Sequence of chain 1.L:
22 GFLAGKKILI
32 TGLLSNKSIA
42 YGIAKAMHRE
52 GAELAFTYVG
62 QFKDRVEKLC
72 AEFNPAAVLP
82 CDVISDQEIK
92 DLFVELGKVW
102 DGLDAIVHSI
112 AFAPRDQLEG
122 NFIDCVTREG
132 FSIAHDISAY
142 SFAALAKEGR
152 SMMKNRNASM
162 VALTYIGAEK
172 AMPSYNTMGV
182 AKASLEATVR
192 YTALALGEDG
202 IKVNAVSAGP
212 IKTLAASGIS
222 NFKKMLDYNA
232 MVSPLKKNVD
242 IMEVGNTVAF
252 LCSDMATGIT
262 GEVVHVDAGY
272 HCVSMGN

Binding-site contacts:
Ligand atom C6 contacts residue TYR176 of chain 1.J at 3.5 Å (hydrophobic).
Ligand atom N10 contacts residue TYR176 of chain 1.J at 3.6 Å.
Ligand atom C19 contacts residue ALA216 of chain 1.J at 3.7 Å (hydrophobic).
Ligand atom N12 contacts residue NAD1 of chain 1.IA at 2.6 Å (h-bond).
Ligand atom C13 contacts residue TYR176 of chain 1.J at 3.7 Å (hydrophobic).
Ligand atom C3 contacts residue PRO211 of chain 1.J at 4.1 Å (hydrophobic).
Ligand atom CL1 contacts residue MET226 of chain 1.J at 3.2 Å.
Ligand atom N12 contacts residue TYR176 of chain 1.J at 2.9 Å (h-bond).
Ligand atom C4 contacts residue NAD1 of chain 1.IA at 3.9 Å.
Ligand atom C17 contacts residue ALA216 of chain 1.J at 4.0 Å (hydrophobic).
Ligand atom C5 contacts residue PHE223 of chain 1.J at 3.8 Å (hydrophobic).
Ligand atom C3 contacts residue PHE223 of chain 1.J at 3.9 Å (hydrophobic).
Ligand atom C18 contacts residue LEU119 of chain 1.J at 3.4 Å (hydrophobic).
Ligand atom C18 contacts residue ALA216 of chain 1.J at 3.6 Å (hydrophobic).
Ligand atom C2 contacts residue MET226 of chain 1.J at 3.9 Å (hydrophobic).
Ligand atom C2 contacts residue TYR176 of chain 1.J at 4.1 Å (hydrophobic).
Ligand atom C5 contacts residue TYR176 of chain 1.J at 3.9 Å (hydrophobic).
Ligand atom C17 contacts residue LEU119 of chain 1.J at 4.0 Å (hydrophobic).
Ligand atom CL8 contacts residue SER175 of chain 1.J at 3.8 Å.
Ligand atom C16 contacts residue ALA114 of chain 1.J at 3.3 Å (hydrophobic).
Ligand atom C14 contacts residue MET179 of chain 1.J at 3.5 Å (hydrophobic).
Ligand atom CL8 contacts residue TYR176 of chain 1.J at 3.6 Å.
Ligand atom C6 contacts residue ILE220 of chain 1.J at 3.8 Å (hydrophobic).
Ligand atom C16 contacts residue PHE113 of chain 1.J at 3.4 Å (hydrophobic).
Ligand atom C11 contacts residue NAD1 of chain 1.IA at 3.5 Å.
Ligand atom CL1 contacts residue TYR166 of chain 1.J at 3.3 Å.
Ligand atom CL1 contacts residue MET276 of chain 1.L at 3.6 Å.
Ligand atom C20 contacts residue TYR176 of chain 1.J at 3.8 Å (hydrophobic).
Ligand atom CL8 contacts residue ILE220 of chain 1.J at 4.0 Å.
Ligand atom C15 contacts residue MET179 of chain 1.J at 3.7 Å (hydrophobic).
Ligand atom C16 contacts residue MET179 of chain 1.J at 3.8 Å (hydrophobic).
Ligand atom C13 contacts residue NAD1 of chain 1.IA at 3.5 Å.
Ligand atom C14 contacts residue NAD1 of chain 1.IA at 3.9 Å.
Ligand atom C7 contacts residue TYR176 of chain 1.J at 3.5 Å (hydrophobic).
Ligand atom C3 contacts residue TYR166 of chain 1.J at 3.3 Å (hydrophobic).
Ligand atom C2 contacts residue TYR166 of chain 1.J at 3.7 Å (hydrophobic).
Ligand atom C11 contacts residue TYR176 of chain 1.J at 3.3 Å (hydrophobic).
Ligand atom C9 contacts residue NAD1 of chain 1.IA at 3.9 Å.
Ligand atom C4 contacts residue PHE223 of chain 1.J at 3.6 Å (hydrophobic).
Ligand atom C14 contacts residue ALA112 of chain 1.J at 3.7 Å (hydrophobic).

Sequence of chain 1.J:
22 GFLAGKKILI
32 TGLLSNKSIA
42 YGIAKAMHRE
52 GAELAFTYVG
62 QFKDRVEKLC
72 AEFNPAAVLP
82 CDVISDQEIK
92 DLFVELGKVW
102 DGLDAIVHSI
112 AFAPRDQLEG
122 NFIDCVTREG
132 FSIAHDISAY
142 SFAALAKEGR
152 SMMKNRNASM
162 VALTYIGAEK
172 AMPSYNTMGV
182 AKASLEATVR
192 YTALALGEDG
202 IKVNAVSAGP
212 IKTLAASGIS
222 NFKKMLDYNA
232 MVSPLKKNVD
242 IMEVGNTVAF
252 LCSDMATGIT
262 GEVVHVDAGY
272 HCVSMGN

A protein and the small-molecule ligand that binds it are described below.
Small molecule (SMILES): Cc1cc2ncn(Cc3ccc(Cl)c(Cl)c3)c2cc1C